Binding-site contacts:
Ligand atom C5 contacts residue NAG2 of chain 1.HA at 3.6 Å.
Ligand atom O3 contacts residue NAG2 of chain 1.HA at 3.3 Å (h-bond).
Ligand atom C1 contacts residue NAG2 of chain 1.HA at 2.8 Å.
Ligand atom O2 contacts residue NAG2 of chain 1.HA at 2.8 Å (h-bond).
Ligand atom C2 contacts residue NAG2 of chain 1.HA at 3.4 Å.
Ligand atom O5 contacts residue NAG2 of chain 1.HA at 3.5 Å (h-bond).
Ligand atom C4 contacts residue NAG2 of chain 1.HA at 3.4 Å.
Ligand atom C3 contacts residue NAG2 of chain 1.HA at 2.7 Å.

A protein and the small-molecule ligand that binds it are described below.
Small molecule (SMILES): C[C@@H]1O[C@@H](O)[C@@H](O)[C@H](O)[C@@H]1O